Binding-site contacts:
Ligand atom C2 contacts residue ASN12 of chain 6.M at 3.3 Å.
Ligand atom C5 contacts residue ASN12 of chain 6.M at 4.2 Å.
Ligand atom N2 contacts residue ASN12 of chain 6.M at 3.8 Å.
Ligand atom O5 contacts residue ASN12 of chain 6.M at 2.8 Å (h-bond).
Ligand atom O7 contacts residue ASN12 of chain 6.M at 3.6 Å.
Ligand atom C7 contacts residue ASN12 of chain 6.M at 3.9 Å.
Ligand atom C1 contacts residue ASN12 of chain 6.M at 2.2 Å.

Sequence of chain 6.M:
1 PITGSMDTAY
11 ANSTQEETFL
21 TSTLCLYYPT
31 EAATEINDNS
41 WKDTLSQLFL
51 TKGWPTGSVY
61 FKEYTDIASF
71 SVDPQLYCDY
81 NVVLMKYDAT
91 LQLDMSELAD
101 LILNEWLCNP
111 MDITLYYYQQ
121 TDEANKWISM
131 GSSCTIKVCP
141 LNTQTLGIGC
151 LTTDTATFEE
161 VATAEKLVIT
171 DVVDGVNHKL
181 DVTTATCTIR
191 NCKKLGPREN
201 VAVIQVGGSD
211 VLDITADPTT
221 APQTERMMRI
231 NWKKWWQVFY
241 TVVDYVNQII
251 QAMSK

A small-molecule ligand and the protein it binds are described below.
Small molecule (SMILES): CC(=O)N[C@H]1[C@H](O[C@H]2[C@H](O)[C@@H](NC(C)=O)CO[C@@H]2CO)O[C@H](CO)[C@@H](O)[C@@H]1O